A protein and the small-molecule ligand that binds it are described below.
Small molecule (SMILES): OC[C@H]1O[C@H](O[C@H]2[C@H](O)[C@@H](O)[C@@H](O[C@H]3[C@H](O)[C@@H](O)[C@@H](O[C@H]4[C@H](O)[C@@H](O)[C@@H](O[C@H]5[C@H](O)[C@@H](O)[C@@H](O)O[C@@H]5CO)O[C@@H]4CO)O[C@@H]3CO)O[C@@H]2CO)[C@H](O)[C@@H](O)[C@@H]1O

Sequence of chain 1.A:
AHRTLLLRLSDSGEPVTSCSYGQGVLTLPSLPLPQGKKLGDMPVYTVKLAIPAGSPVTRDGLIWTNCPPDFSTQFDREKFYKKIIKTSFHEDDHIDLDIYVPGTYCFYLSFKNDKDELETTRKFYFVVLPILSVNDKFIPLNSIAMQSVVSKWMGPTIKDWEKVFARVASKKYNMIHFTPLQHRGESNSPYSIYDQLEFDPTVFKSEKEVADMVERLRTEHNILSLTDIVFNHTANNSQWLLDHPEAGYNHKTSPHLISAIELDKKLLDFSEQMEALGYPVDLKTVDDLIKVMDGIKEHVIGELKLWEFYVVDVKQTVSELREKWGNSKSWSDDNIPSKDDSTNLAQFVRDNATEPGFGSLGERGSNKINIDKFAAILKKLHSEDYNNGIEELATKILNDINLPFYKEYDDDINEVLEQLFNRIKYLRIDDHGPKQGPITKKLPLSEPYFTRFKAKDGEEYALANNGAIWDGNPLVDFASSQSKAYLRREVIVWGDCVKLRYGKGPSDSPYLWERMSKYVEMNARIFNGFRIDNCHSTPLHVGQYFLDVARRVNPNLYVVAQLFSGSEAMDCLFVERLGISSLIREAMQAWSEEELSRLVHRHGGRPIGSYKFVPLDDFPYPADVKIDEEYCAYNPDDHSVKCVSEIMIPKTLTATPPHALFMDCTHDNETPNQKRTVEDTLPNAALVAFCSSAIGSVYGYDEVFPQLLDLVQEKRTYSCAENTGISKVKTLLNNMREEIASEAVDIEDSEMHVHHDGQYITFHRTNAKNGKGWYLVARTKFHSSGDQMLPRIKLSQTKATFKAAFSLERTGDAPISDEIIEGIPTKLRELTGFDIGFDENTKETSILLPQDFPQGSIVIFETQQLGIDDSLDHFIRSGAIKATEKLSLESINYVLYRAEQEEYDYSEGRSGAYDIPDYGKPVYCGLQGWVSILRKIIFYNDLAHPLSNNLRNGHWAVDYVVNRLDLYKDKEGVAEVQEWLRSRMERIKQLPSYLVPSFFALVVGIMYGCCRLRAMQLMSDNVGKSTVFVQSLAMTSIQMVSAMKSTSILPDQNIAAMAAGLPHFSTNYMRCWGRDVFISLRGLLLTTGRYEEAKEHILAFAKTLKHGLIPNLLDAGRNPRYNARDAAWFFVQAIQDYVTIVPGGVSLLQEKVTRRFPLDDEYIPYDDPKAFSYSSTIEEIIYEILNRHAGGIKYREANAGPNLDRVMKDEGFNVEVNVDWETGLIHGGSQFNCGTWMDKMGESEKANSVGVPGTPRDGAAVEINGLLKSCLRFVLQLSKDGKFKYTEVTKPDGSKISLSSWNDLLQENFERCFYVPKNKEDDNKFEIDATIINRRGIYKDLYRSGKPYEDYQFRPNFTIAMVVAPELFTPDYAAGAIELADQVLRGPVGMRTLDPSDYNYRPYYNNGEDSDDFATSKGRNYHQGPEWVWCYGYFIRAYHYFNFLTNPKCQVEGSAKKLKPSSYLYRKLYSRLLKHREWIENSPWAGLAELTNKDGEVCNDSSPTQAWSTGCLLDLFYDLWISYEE

Binding-site contacts:
Ligand atom C4 contacts residue TYR1071 of chain 1.A at 3.5 Å (hydrophobic).
Ligand atom C1 contacts residue ASN1205 of chain 1.A at 3.3 Å.
Ligand atom O2 contacts residue ASN1409 of chain 1.A at 2.8 Å (h-bond).
Ligand atom O2 contacts residue TYR1407 of chain 1.A at 2.6 Å (h-bond).
Ligand atom O3 contacts residue ARG1208 of chain 1.A at 3.5 Å.
Ligand atom C1 contacts residue LEU1206 of chain 1.A at 3.2 Å (hydrophobic).
Ligand atom C2 contacts residue ASP1503 of chain 1.A at 3.5 Å.
Ligand atom C6 contacts residue LEU1115 of chain 1.A at 3.7 Å (hydrophobic).
Ligand atom O3 contacts residue TYR1407 of chain 1.A at 2.9 Å (h-bond).
Ligand atom O5 contacts residue ARG1123 of chain 1.A at 2.9 Å (salt-bridge).
Ligand atom C1 contacts residue TYR1424 of chain 1.A at 3.4 Å (hydrophobic).
Ligand atom O3 contacts residue LEU1206 of chain 1.A at 3.7 Å.
Ligand atom O6 contacts residue TRP1075 of chain 1.A at 3.6 Å.
Ligand atom O5 contacts residue TYR1424 of chain 1.A at 2.8 Å (h-bond).
Ligand atom C5 contacts residue ARG1123 of chain 1.A at 3.6 Å.
Ligand atom C2 contacts residue ARG1208 of chain 1.A at 3.4 Å.
Ligand atom O3 contacts residue LYS1242 of chain 1.A at 3.3 Å.
Ligand atom O3 contacts residue TYR1424 of chain 1.A at 3.5 Å (h-bond).
Ligand atom O4 contacts residue LEU1206 of chain 1.A at 3.3 Å (h-bond).
Ligand atom C2 contacts residue ASP1207 of chain 1.A at 3.3 Å.
Ligand atom C2 contacts residue HIS1066 of chain 1.A at 3.7 Å.
Ligand atom O5 contacts residue ASN1205 of chain 1.A at 3.3 Å (h-bond).
Ligand atom C3 contacts residue TYR1407 of chain 1.A at 3.6 Å (hydrophobic).
Ligand atom C2 contacts residue TYR1407 of chain 1.A at 3.4 Å (hydrophobic).
Ligand atom C2 contacts residue TYR1424 of chain 1.A at 3.7 Å (hydrophobic).
Ligand atom O6 contacts residue TYR1071 of chain 1.A at 3.0 Å.
Ligand atom O6 contacts residue MET1072 of chain 1.A at 3.7 Å.
Ligand atom O6 contacts residue LEU1115 of chain 1.A at 3.6 Å.
Ligand atom O5 contacts residue HIS1066 of chain 1.A at 3.5 Å.
Ligand atom C1 contacts residue ARG1123 of chain 1.A at 3.8 Å.
Ligand atom C6 contacts residue ARG1123 of chain 1.A at 3.2 Å.
Ligand atom O2 contacts residue ASP1503 of chain 1.A at 2.2 Å (salt-bridge).
Ligand atom O2 contacts residue ASP1207 of chain 1.A at 3.2 Å (salt-bridge).
Ligand atom C3 contacts residue TYR1071 of chain 1.A at 3.7 Å (hydrophobic).
Ligand atom O4 contacts residue TYR1071 of chain 1.A at 2.5 Å (h-bond).
Ligand atom O2 contacts residue HIS1066 of chain 1.A at 3.7 Å.
Ligand atom C4 contacts residue LEU1206 of chain 1.A at 3.0 Å (hydrophobic).
Ligand atom O2 contacts residue ARG1208 of chain 1.A at 2.9 Å (salt-bridge).
Ligand atom C1 contacts residue HIS1066 of chain 1.A at 3.3 Å.
Ligand atom C1 contacts residue TYR1407 of chain 1.A at 3.4 Å (hydrophobic).